Binding-site contacts:
Ligand atom O1 contacts residue THR541 of chain 1.A at 4.3 Å.
Ligand atom C13 contacts residue TYR409 of chain 1.A at 3.7 Å (hydrophobic).
Ligand atom O9 contacts residue THR541 of chain 1.A at 3.1 Å.
Ligand atom C12 contacts residue LEU408 of chain 1.A at 4.5 Å (hydrophobic).
Ligand atom O1 contacts residue ASP540 of chain 1.A at 4.0 Å.
Ligand atom O12 contacts residue TYR594 of chain 1.A at 2.8 Å (h-bond).
Ligand atom O6 contacts residue TYR409 of chain 1.A at 4.3 Å.
Ligand atom P contacts residue TYR594 of chain 1.A at 3.8 Å.
Ligand atom C5 contacts residue ASP542 of chain 1.A at 3.7 Å.
Ligand atom C8 contacts residue ASP542 of chain 1.A at 4.4 Å.
Ligand atom P contacts residue ARG606 of chain 1.A at 4.2 Å.
Ligand atom O12 contacts residue ASP540 of chain 1.A at 4.4 Å.
Ligand atom C12 contacts residue ASP542 of chain 1.A at 3.4 Å.
Ligand atom C16 contacts residue ASN491 of chain 1.A at 4.1 Å.
Ligand atom O9 contacts residue ASP542 of chain 1.A at 3.8 Å.
Ligand atom O contacts residue ASP540 of chain 1.A at 4.0 Å.
Ligand atom O6 contacts residue ASN491 of chain 1.A at 4.4 Å.
Ligand atom O11 contacts residue TYR594 of chain 1.A at 3.7 Å.
Ligand atom C10 contacts residue THR541 of chain 1.A at 4.1 Å.
Ligand atom O11 contacts residue ARG606 of chain 1.A at 3.5 Å (salt-bridge).
Ligand atom C10 contacts residue ASP542 of chain 1.A at 3.0 Å.
Ligand atom C8 contacts residue ASP540 of chain 1.A at 4.0 Å.
Ligand atom O1 contacts residue ASP542 of chain 1.A at 2.5 Å (salt-bridge).
Ligand atom C11 contacts residue ASP542 of chain 1.A at 3.1 Å.
Ligand atom O10 contacts residue ASP540 of chain 1.A at 3.9 Å.

Sequence of chain 1.A:
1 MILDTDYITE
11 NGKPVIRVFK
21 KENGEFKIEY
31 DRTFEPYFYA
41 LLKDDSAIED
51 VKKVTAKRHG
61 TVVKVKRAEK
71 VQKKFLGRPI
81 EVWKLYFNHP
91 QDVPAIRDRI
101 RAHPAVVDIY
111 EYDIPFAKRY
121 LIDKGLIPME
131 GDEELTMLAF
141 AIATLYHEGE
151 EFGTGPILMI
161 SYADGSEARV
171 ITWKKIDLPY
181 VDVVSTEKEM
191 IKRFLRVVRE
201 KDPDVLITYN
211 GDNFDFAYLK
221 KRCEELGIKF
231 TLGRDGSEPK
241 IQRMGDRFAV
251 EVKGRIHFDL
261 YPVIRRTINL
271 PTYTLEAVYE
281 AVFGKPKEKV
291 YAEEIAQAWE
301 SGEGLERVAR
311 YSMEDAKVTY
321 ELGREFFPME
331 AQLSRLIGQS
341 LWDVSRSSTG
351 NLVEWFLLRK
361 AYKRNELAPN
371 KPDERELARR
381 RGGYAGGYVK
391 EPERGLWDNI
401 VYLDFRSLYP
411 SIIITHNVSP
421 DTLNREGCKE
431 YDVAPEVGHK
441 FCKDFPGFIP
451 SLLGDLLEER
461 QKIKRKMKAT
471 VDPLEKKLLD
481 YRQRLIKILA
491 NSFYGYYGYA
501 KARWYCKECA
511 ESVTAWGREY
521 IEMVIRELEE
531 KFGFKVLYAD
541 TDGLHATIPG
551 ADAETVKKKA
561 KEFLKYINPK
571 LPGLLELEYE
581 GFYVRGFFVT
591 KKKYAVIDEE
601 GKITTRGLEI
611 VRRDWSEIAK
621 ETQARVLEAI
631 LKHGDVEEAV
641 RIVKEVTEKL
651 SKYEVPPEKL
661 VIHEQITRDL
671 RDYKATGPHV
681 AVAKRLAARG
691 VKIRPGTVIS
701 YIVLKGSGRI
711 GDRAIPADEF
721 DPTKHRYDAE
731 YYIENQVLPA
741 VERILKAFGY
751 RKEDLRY

The small molecule below binds the protein below.
Small molecule (SMILES): CCOCCOCCC(=O)O[C@H]1C[C@H](n2cnc3c(N)ncnc32)O[C@@H]1COP(=O)(O)O